This small molecule binds to this protein.
Small molecule (SMILES): O=C(O)[C@@H]1Cc2c([nH]c3ccccc23)CN1

Sequence of chain 1.A:
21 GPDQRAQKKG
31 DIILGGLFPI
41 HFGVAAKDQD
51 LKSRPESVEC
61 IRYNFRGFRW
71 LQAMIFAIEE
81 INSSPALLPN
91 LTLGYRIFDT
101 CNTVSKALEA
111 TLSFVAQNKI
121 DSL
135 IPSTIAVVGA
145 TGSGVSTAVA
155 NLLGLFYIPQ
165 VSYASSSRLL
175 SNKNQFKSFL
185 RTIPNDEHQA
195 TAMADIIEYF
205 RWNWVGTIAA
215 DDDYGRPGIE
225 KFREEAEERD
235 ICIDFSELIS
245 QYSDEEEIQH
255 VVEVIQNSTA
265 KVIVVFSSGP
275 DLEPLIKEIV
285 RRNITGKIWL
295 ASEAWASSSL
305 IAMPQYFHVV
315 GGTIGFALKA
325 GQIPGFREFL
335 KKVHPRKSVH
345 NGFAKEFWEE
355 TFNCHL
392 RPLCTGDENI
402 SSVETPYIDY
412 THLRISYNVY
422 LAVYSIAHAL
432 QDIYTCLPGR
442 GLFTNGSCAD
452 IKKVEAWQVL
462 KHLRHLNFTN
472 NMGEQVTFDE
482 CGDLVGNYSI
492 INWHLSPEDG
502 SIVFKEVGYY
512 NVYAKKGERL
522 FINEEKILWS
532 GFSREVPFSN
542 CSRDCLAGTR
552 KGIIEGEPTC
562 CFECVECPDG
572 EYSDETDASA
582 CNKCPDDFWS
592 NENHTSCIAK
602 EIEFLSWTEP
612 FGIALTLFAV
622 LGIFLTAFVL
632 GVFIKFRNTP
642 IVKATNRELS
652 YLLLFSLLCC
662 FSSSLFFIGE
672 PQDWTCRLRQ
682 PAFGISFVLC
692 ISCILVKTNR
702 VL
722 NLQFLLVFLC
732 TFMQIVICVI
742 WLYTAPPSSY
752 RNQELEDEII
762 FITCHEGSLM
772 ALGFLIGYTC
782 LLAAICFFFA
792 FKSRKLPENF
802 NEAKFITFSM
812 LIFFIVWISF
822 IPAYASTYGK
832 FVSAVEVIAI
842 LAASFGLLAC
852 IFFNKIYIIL

Binding-site contacts:
Ligand atom N contacts residue SER170 of chain 1.A at 2.9 Å (h-bond).
Ligand atom OXT contacts residue SER147 of chain 1.A at 3.1 Å (h-bond).
Ligand atom O1 contacts residue SER169 of chain 1.A at 3.2 Å.
Ligand atom CA contacts residue TYR218 of chain 1.A at 3.6 Å (hydrophobic).
Ligand atom CA contacts residue ALA168 of chain 1.A at 3.5 Å (hydrophobic).
Ligand atom O1 contacts residue TYR218 of chain 1.A at 3.5 Å.
Ligand atom O1 contacts residue SER147 of chain 1.A at 2.5 Å (h-bond).
Ligand atom CA contacts residue SER170 of chain 1.A at 3.9 Å.
Ligand atom C9 contacts residue SER170 of chain 1.A at 3.3 Å.
Ligand atom C9 contacts residue ILE187 of chain 1.A at 3.9 Å (hydrophobic).
Ligand atom OXT contacts residue GLY146 of chain 1.A at 3.6 Å.
Ligand atom CE2 contacts residue ALA298 of chain 1.A at 3.6 Å (hydrophobic).
Ligand atom CB contacts residue THR145 of chain 1.A at 3.6 Å.
Ligand atom N contacts residue ALA168 of chain 1.A at 2.6 Å (h-bond).
Ligand atom CB contacts residue ALA168 of chain 1.A at 3.8 Å (hydrophobic).
Ligand atom C contacts residue ALA168 of chain 1.A at 3.9 Å (hydrophobic).
Ligand atom CZ2 contacts residue ARG66 of chain 1.A at 3.7 Å.
Ligand atom OXT contacts residue TYR218 of chain 1.A at 3.4 Å.
Ligand atom CG contacts residue ALA168 of chain 1.A at 4.0 Å (hydrophobic).
Ligand atom O1 contacts residue ALA168 of chain 1.A at 3.6 Å (h-bond).
Ligand atom C9 contacts residue ALA168 of chain 1.A at 3.1 Å (hydrophobic).
Ligand atom CD1 contacts residue ALA298 of chain 1.A at 3.7 Å (hydrophobic).
Ligand atom CE3 contacts residue THR145 of chain 1.A at 3.5 Å.
Ligand atom CG contacts residue ALA298 of chain 1.A at 3.7 Å (hydrophobic).
Ligand atom CZ2 contacts residue ALA298 of chain 1.A at 3.9 Å (hydrophobic).
Ligand atom CH2 contacts residue ARG66 of chain 1.A at 3.5 Å.
Ligand atom C9 contacts residue GLU297 of chain 1.A at 3.2 Å.
Ligand atom NE1 contacts residue GLU297 of chain 1.A at 2.5 Å (salt-bridge).
Ligand atom C contacts residue THR145 of chain 1.A at 3.9 Å.
Ligand atom O1 contacts residue SER170 of chain 1.A at 2.8 Å (h-bond).
Ligand atom C contacts residue SER147 of chain 1.A at 3.3 Å.
Ligand atom CE2 contacts residue GLU297 of chain 1.A at 3.7 Å.
Ligand atom N contacts residue TYR218 of chain 1.A at 3.9 Å.
Ligand atom C contacts residue TYR218 of chain 1.A at 3.3 Å (hydrophobic).
Ligand atom NE1 contacts residue ALA298 of chain 1.A at 3.5 Å.
Ligand atom CZ3 contacts residue TRP70 of chain 1.A at 3.6 Å (hydrophobic).
Ligand atom CH2 contacts residue TRP70 of chain 1.A at 3.6 Å (hydrophobic).
Ligand atom CD1 contacts residue GLU297 of chain 1.A at 3.1 Å.
Ligand atom OXT contacts residue THR145 of chain 1.A at 3.9 Å.
Ligand atom CD1 contacts residue ALA168 of chain 1.A at 3.7 Å (hydrophobic).